Binding-site contacts:
Ligand atom O7 contacts residue ASN253 of chain 1.D at 3.7 Å.
Ligand atom O5 contacts residue ASN253 of chain 1.D at 2.4 Å (h-bond).
Ligand atom C3 contacts residue SER207 of chain 1.D at 4.1 Å.
Ligand atom N2 contacts residue SER207 of chain 1.D at 3.6 Å (h-bond).
Ligand atom O3 contacts residue GLN128 of chain 1.D at 3.9 Å.
Ligand atom C2 contacts residue ASN253 of chain 1.D at 2.5 Å.
Ligand atom O3 contacts residue SER207 of chain 1.D at 3.8 Å.
Ligand atom C7 contacts residue ASN253 of chain 1.D at 3.5 Å.
Ligand atom O6 contacts residue LEU251 of chain 1.D at 3.6 Å.
Ligand atom C1 contacts residue ASN253 of chain 1.D at 1.4 Å.
Ligand atom N2 contacts residue ASN253 of chain 1.D at 2.9 Å (h-bond).
Ligand atom C3 contacts residue ASN253 of chain 1.D at 3.8 Å.
Ligand atom C5 contacts residue ASN253 of chain 1.D at 3.6 Å.
Ligand atom C4 contacts residue ASN253 of chain 1.D at 4.2 Å.
Ligand atom C2 contacts residue SER207 of chain 1.D at 3.3 Å.
Ligand atom C8 contacts residue THR255 of chain 1.D at 4.0 Å.
Ligand atom N2 contacts residue VAL205 of chain 1.D at 4.0 Å.
Ligand atom C8 contacts residue VAL205 of chain 1.D at 3.7 Å (hydrophobic).
Ligand atom C7 contacts residue VAL205 of chain 1.D at 4.4 Å (hydrophobic).
Ligand atom C6 contacts residue LEU251 of chain 1.D at 4.0 Å (hydrophobic).
Ligand atom C1 contacts residue SER207 of chain 1.D at 4.3 Å.

This small molecule binds to this protein.
Small molecule (SMILES): CC(=O)N[C@@H]1[C@@H](O)[C@H](O)[C@@H](CO)O[C@H]1O

Sequence of chain 1.D:
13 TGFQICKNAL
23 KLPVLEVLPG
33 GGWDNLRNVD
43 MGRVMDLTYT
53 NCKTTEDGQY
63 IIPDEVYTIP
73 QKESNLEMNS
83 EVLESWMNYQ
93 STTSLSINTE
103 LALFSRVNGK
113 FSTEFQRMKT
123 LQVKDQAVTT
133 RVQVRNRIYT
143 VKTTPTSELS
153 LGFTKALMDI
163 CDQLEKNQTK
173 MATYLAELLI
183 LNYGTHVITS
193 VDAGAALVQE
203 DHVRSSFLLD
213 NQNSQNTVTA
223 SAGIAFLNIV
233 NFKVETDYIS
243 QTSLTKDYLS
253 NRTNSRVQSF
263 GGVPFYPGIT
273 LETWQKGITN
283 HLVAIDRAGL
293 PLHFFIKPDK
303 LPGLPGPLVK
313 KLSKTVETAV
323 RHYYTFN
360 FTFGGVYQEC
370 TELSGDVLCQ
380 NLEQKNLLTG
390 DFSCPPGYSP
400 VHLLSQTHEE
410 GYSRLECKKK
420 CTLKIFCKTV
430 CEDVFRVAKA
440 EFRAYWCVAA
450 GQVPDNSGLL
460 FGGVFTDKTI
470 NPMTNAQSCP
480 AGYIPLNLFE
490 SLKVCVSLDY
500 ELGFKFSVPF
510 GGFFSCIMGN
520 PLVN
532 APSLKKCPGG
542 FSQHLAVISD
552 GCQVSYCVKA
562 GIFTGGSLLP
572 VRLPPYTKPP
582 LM